Binding-site contacts:
Ligand atom C12 contacts residue PHE57 of chain 1.A at 3.9 Å (hydrophobic).
Ligand atom N03 contacts residue VAL61 of chain 1.A at 4.0 Å.
Ligand atom O05 contacts residue ASN112 of chain 1.A at 2.7 Å (h-bond).
Ligand atom C19 contacts residue PRO60 of chain 1.A at 3.5 Å (hydrophobic).
Ligand atom C09 contacts residue TYR118 of chain 1.A at 3.5 Å (hydrophobic).
Ligand atom C04 contacts residue ASN112 of chain 1.A at 3.7 Å.
Ligand atom C16 contacts residue GLU65 of chain 1.A at 3.1 Å.
Ligand atom N15 contacts residue PRO60 of chain 1.A at 4.1 Å.
Ligand atom C13 contacts residue PRO56 of chain 1.A at 3.7 Å (hydrophobic).
Ligand atom C12 contacts residue VAL61 of chain 1.A at 4.0 Å (hydrophobic).
Ligand atom C09 contacts residue GLU65 of chain 1.A at 4.0 Å.
Ligand atom C12 contacts residue PRO56 of chain 1.A at 3.1 Å (hydrophobic).
Ligand atom C18 contacts residue GLU65 of chain 1.A at 4.0 Å.
Ligand atom C19 contacts residue GLU59 of chain 1.A at 3.8 Å.
Ligand atom N15 contacts residue GLU65 of chain 1.A at 2.8 Å (salt-bridge).
Ligand atom N01 contacts residue PRO56 of chain 1.A at 2.8 Å (h-bond).
Ligand atom N11 contacts residue TYR111 of chain 1.A at 4.0 Å.
Ligand atom C14 contacts residue PRO56 of chain 1.A at 3.7 Å (hydrophobic).
Ligand atom C07 contacts residue TYR118 of chain 1.A at 3.5 Å (hydrophobic).
Ligand atom C14 contacts residue GLU65 of chain 1.A at 3.3 Å.
Ligand atom N03 contacts residue TYR118 of chain 1.A at 4.0 Å.
Ligand atom N11 contacts residue ASN112 of chain 1.A at 2.9 Å (h-bond).
Ligand atom C13 contacts residue GLU65 of chain 1.A at 3.4 Å.
Ligand atom C14 contacts residue GLU59 of chain 1.A at 3.8 Å.
Ligand atom C19 contacts residue GLU65 of chain 1.A at 3.5 Å.
Ligand atom C06 contacts residue TYR118 of chain 1.A at 3.8 Å (hydrophobic).
Ligand atom N11 contacts residue TYR118 of chain 1.A at 3.6 Å.
Ligand atom C02 contacts residue PRO56 of chain 1.A at 3.8 Å (hydrophobic).
Ligand atom C02 contacts residue TYR118 of chain 1.A at 4.0 Å (hydrophobic).
Ligand atom C10 contacts residue TYR118 of chain 1.A at 3.5 Å (hydrophobic).
Ligand atom C04 contacts residue TYR118 of chain 1.A at 3.9 Å (hydrophobic).
Ligand atom N08 contacts residue TYR118 of chain 1.A at 3.8 Å.
Ligand atom C19 contacts residue LYS62 of chain 1.A at 3.8 Å.
Ligand atom N01 contacts residue VAL61 of chain 1.A at 4.0 Å.
Ligand atom N03 contacts residue PRO56 of chain 1.A at 4.0 Å.
Ligand atom C10 contacts residue ASN112 of chain 1.A at 3.7 Å.
Ligand atom C06 contacts residue ASN112 of chain 1.A at 3.9 Å.
Ligand atom C02 contacts residue VAL61 of chain 1.A at 4.0 Å (hydrophobic).
Ligand atom O05 contacts residue TYR118 of chain 1.A at 4.0 Å.
Ligand atom C17 contacts residue GLU65 of chain 1.A at 3.4 Å.

A small-molecule ligand and the protein it binds are described below.
Small molecule (SMILES): CN1CCC[C@@H](Nc2nc3cc[nH]c3c(=O)n2C)C1

Sequence of chain 1.A:
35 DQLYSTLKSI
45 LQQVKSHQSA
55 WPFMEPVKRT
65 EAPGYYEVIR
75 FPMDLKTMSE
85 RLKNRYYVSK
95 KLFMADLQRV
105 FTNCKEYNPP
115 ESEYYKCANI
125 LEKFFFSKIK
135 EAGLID